Binding-site contacts:
Ligand atom C8 contacts residue SER117 of chain 1.F at 3.6 Å.
Ligand atom C8 contacts residue LYS114 of chain 1.F at 3.3 Å.
Ligand atom C2 contacts residue ASN118 of chain 1.F at 2.5 Å.
Ligand atom C8 contacts residue GLU115 of chain 1.F at 3.0 Å.
Ligand atom C3 contacts residue ASN118 of chain 1.F at 3.9 Å.
Ligand atom C8 contacts residue ASN118 of chain 1.F at 3.8 Å.
Ligand atom C7 contacts residue GLU115 of chain 1.F at 4.3 Å.
Ligand atom C8 contacts residue ILE116 of chain 1.F at 4.1 Å (hydrophobic).
Ligand atom O7 contacts residue ASN118 of chain 1.F at 3.2 Å (h-bond).
Ligand atom O5 contacts residue ASN118 of chain 1.F at 2.5 Å (h-bond).
Ligand atom O7 contacts residue TYR119 of chain 1.F at 3.6 Å.
Ligand atom C4 contacts residue ASN118 of chain 1.F at 4.4 Å.
Ligand atom C1 contacts residue ASN118 of chain 1.F at 1.5 Å.
Ligand atom N2 contacts residue ASN118 of chain 1.F at 2.9 Å (h-bond).
Ligand atom C5 contacts residue ASN118 of chain 1.F at 3.8 Å.
Ligand atom C8 contacts residue TYR119 of chain 1.F at 4.3 Å (hydrophobic).
Ligand atom C7 contacts residue ASN118 of chain 1.F at 3.2 Å.

Sequence of chain 1.F:
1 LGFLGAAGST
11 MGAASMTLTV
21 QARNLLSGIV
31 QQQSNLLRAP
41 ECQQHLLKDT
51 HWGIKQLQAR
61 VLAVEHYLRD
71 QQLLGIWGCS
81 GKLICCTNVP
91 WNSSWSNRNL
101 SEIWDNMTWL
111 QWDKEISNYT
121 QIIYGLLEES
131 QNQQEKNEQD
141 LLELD

The small molecule below binds the protein below.
Small molecule (SMILES): CC(=O)N[C@@H]1[C@@H](O)[C@H](O)[C@@H](CO)O[C@H]1O